Binding-site contacts:
Ligand atom C3 contacts residue ASN301 of chain 1.A at 3.8 Å.
Ligand atom C1 contacts residue ASN301 of chain 1.A at 1.5 Å.
Ligand atom C7 contacts residue ASN301 of chain 1.A at 3.3 Å.
Ligand atom O5 contacts residue ASN301 of chain 1.A at 2.4 Å (h-bond).
Ligand atom C8 contacts residue GLU300 of chain 1.A at 3.9 Å.
Ligand atom O7 contacts residue ASN301 of chain 1.A at 3.4 Å (h-bond).
Ligand atom C5 contacts residue ASN301 of chain 1.A at 3.8 Å.
Ligand atom O7 contacts residue ASN299 of chain 1.A at 3.2 Å (h-bond).
Ligand atom C8 contacts residue ASN301 of chain 1.A at 4.3 Å.
Ligand atom C4 contacts residue ASN301 of chain 1.A at 4.3 Å.
Ligand atom C7 contacts residue ASN299 of chain 1.A at 3.7 Å.
Ligand atom N2 contacts residue ASN301 of chain 1.A at 2.9 Å (h-bond).
Ligand atom C8 contacts residue ASN299 of chain 1.A at 3.4 Å.
Ligand atom C2 contacts residue ASN301 of chain 1.A at 2.5 Å.

Sequence of chain 1.A:
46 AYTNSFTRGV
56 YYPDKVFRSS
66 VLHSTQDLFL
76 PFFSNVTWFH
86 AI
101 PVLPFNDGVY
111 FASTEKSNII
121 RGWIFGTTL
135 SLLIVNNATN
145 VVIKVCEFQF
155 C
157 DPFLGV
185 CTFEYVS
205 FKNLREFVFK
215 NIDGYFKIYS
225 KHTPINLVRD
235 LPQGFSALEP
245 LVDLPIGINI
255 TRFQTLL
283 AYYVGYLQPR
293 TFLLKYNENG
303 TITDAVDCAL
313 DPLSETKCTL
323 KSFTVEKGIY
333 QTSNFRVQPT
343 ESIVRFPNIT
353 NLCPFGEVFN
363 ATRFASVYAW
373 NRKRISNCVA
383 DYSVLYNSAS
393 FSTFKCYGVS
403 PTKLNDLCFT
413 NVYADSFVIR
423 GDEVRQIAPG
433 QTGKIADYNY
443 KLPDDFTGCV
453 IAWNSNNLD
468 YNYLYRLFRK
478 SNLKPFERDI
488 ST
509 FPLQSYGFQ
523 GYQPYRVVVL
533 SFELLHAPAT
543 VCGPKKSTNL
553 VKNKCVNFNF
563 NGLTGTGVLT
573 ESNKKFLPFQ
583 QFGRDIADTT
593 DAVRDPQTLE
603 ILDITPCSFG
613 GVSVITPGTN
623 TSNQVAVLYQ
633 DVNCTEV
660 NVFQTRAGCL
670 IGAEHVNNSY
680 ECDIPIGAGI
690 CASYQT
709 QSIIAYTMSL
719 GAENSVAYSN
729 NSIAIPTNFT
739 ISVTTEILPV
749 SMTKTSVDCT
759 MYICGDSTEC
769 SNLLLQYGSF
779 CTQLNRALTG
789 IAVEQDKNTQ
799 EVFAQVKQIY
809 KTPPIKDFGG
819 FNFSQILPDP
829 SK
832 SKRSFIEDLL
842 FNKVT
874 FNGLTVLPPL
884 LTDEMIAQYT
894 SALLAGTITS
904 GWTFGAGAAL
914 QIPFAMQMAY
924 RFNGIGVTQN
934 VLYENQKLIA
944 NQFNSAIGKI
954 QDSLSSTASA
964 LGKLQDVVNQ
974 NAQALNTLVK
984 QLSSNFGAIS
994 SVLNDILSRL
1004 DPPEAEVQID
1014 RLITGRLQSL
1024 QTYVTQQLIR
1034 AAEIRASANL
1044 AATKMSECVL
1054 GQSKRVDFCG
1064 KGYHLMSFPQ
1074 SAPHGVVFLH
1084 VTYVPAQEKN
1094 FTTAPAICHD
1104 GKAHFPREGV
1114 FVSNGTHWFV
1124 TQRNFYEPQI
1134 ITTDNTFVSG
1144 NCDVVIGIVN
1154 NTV

A protein and the small-molecule ligand that binds it are described below.
Small molecule (SMILES): CC(=O)N[C@@H]1[C@@H](O)[C@H](O)[C@@H](CO)O[C@H]1O